Sequence of chain 1.A:
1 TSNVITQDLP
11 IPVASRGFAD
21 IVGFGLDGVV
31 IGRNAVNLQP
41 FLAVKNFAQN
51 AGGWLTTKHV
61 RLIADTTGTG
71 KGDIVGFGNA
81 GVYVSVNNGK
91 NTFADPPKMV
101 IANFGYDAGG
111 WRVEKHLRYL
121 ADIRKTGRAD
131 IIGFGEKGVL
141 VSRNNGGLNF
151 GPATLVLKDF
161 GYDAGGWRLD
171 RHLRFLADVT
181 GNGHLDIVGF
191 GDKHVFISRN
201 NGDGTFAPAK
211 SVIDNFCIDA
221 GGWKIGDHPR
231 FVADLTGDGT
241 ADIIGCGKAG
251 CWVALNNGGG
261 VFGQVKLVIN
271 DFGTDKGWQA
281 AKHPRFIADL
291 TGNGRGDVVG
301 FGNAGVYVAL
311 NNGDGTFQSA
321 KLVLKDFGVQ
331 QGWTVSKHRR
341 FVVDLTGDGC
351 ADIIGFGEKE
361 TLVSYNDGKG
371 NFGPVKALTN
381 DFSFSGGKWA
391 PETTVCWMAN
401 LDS

Binding-site contacts:
Ligand atom O4 contacts residue ASN215 of chain 1.A at 2.8 Å (h-bond).
Ligand atom C2 contacts residue TRP252 of chain 1.A at 4.2 Å (hydrophobic).
Ligand atom C5 contacts residue TRP252 of chain 1.A at 4.2 Å (hydrophobic).
Ligand atom O7 contacts residue GLY247 of chain 1.A at 3.5 Å.
Ligand atom C7 contacts residue LYS248 of chain 1.A at 3.9 Å.
Ligand atom C3 contacts residue TRP223 of chain 1.A at 3.9 Å (hydrophobic).
Ligand atom N2 contacts residue TRP223 of chain 1.A at 3.4 Å (h-bond).
Ligand atom C8 contacts residue GLY247 of chain 1.A at 4.1 Å.
Ligand atom C8 contacts residue GLY221 of chain 1.A at 3.3 Å.
Ligand atom O3 contacts residue TRP223 of chain 1.A at 3.0 Å (h-bond).
Ligand atom C1 contacts residue GLY221 of chain 1.A at 4.2 Å.
Ligand atom C6 contacts residue TRP252 of chain 1.A at 3.7 Å (hydrophobic).
Ligand atom N2 contacts residue GLY221 of chain 1.A at 2.8 Å (h-bond).
Ligand atom C8 contacts residue GLY222 of chain 1.A at 4.0 Å.
Ligand atom C7 contacts residue GLY247 of chain 1.A at 4.2 Å.
Ligand atom C8 contacts residue TRP223 of chain 1.A at 3.5 Å (hydrophobic).
Ligand atom C7 contacts residue TRP223 of chain 1.A at 3.7 Å (hydrophobic).
Ligand atom C8 contacts residue LYS248 of chain 1.A at 4.1 Å.
Ligand atom C7 contacts residue GLY221 of chain 1.A at 3.5 Å.
Ligand atom C3 contacts residue ASN215 of chain 1.A at 3.6 Å.
Ligand atom C4 contacts residue TRP252 of chain 1.A at 3.9 Å (hydrophobic).
Ligand atom C2 contacts residue GLY221 of chain 1.A at 3.8 Å.
Ligand atom O7 contacts residue TRP252 of chain 1.A at 3.6 Å.
Ligand atom O1 contacts residue LYS248 of chain 1.A at 4.4 Å.
Ligand atom O7 contacts residue LYS248 of chain 1.A at 3.0 Å (salt-bridge).
Ligand atom C2 contacts residue TRP223 of chain 1.A at 4.2 Å (hydrophobic).
Ligand atom C8 contacts residue HIS228 of chain 1.A at 4.1 Å.
Ligand atom O3 contacts residue ASN215 of chain 1.A at 2.7 Å (h-bond).
Ligand atom O3 contacts residue GLY221 of chain 1.A at 4.4 Å.
Ligand atom C3 contacts residue GLY221 of chain 1.A at 4.0 Å.
Ligand atom C4 contacts residue ASN215 of chain 1.A at 3.9 Å.
Ligand atom O7 contacts residue TRP223 of chain 1.A at 4.1 Å.
Ligand atom O3 contacts residue TRP252 of chain 1.A at 4.4 Å.
Ligand atom O5 contacts residue TRP252 of chain 1.A at 3.8 Å.

This small molecule binds to this protein.
Small molecule (SMILES): CC(=O)N[C@@H]1[C@@H](O)[C@H](O)[C@@H](CO)O[C@H]1O